This protein binds this small molecule.
Small molecule (SMILES): Nc1nc2c(ncn2[C@@H]2O[C@H](CO[P](=O)(O)O[P](=O)(O)NP(=O)(O)O)[C@@H](O)[C@H]2O)c(=O)[nH]1

Binding-site contacts:
Ligand atom O2G contacts residue MG1 of chain 1.E at 1.9 Å.
Ligand atom O6 contacts residue LYS152 of chain 1.A at 3.2 Å (salt-bridge).
Ligand atom N3B contacts residue GLY20 of chain 1.A at 3.0 Å (h-bond).
Ligand atom O2B contacts residue THR21 of chain 1.A at 3.3 Å (h-bond).
Ligand atom N7 contacts residue ASN122 of chain 1.A at 3.1 Å (h-bond).
Ligand atom O1B contacts residue MG1 of chain 1.E at 2.0 Å.
Ligand atom O6 contacts residue ASN122 of chain 1.A at 3.2 Å (h-bond).
Ligand atom O1B contacts residue LYS23 of chain 1.A at 3.5 Å (salt-bridge).
Ligand atom O3G contacts residue GLY68 of chain 1.A at 2.7 Å (h-bond).
Ligand atom N3B contacts residue MG1 of chain 1.E at 3.4 Å.
Ligand atom O2B contacts residue GLY22 of chain 1.A at 3.1 Å (h-bond).
Ligand atom O5' contacts residue THR25 of chain 1.A at 3.1 Å (h-bond).
Ligand atom O2' contacts residue LYS37 of chain 1.A at 3.1 Å (salt-bridge).
Ligand atom O4' contacts residue LYS123 of chain 1.A at 3.1 Å (salt-bridge).
Ligand atom O1A contacts residue TYR39 of chain 1.A at 3.2 Å.
Ligand atom N1 contacts residue LYS152 of chain 1.A at 3.5 Å.
Ligand atom O1G contacts residue TYR39 of chain 1.A at 2.7 Å (h-bond).
Ligand atom PA contacts residue THR25 of chain 1.A at 3.4 Å.
Ligand atom C6 contacts residue ASP125 of chain 1.A at 3.5 Å.
Ligand atom O2A contacts residue THR25 of chain 1.A at 2.7 Å (h-bond).
Ligand atom O3G contacts residue LYS23 of chain 1.A at 2.7 Å (salt-bridge).
Ligand atom O6 contacts residue ASP125 of chain 1.A at 3.3 Å (salt-bridge).
Ligand atom N1 contacts residue ASP125 of chain 1.A at 2.7 Å (salt-bridge).
Ligand atom O2B contacts residue LYS23 of chain 1.A at 2.7 Å (salt-bridge).
Ligand atom C2' contacts residue GLU36 of chain 1.A at 3.5 Å.
Ligand atom O2A contacts residue LYS23 of chain 1.A at 3.5 Å (salt-bridge).
Ligand atom N3B contacts residue TYR39 of chain 1.A at 3.3 Å.
Ligand atom O1B contacts residue THR24 of chain 1.A at 3.0 Å (h-bond).
Ligand atom O2' contacts residue GLU36 of chain 1.A at 2.6 Å (salt-bridge).
Ligand atom N2 contacts residue ASP125 of chain 1.A at 2.9 Å (salt-bridge).
Ligand atom O2A contacts residue GLY22 of chain 1.A at 3.3 Å.
Ligand atom O3' contacts residue LYS37 of chain 1.A at 2.6 Å (salt-bridge).
Ligand atom O6 contacts residue ALA151 of chain 1.A at 2.9 Å (h-bond).
Ligand atom PG contacts residue MG1 of chain 1.E at 3.1 Å.
Ligand atom O2G contacts residue THR42 of chain 1.A at 2.7 Å (h-bond).
Ligand atom PB contacts residue MG1 of chain 1.E at 3.2 Å.
Ligand atom O6 contacts residue SER150 of chain 1.A at 3.2 Å (h-bond).
Ligand atom O2A contacts residue THR24 of chain 1.A at 3.2 Å (h-bond).
Ligand atom C2' contacts residue THR25 of chain 1.A at 3.5 Å.
Ligand atom O3A contacts residue GLY22 of chain 1.A at 3.1 Å (h-bond).

Sequence of chain 1.A:
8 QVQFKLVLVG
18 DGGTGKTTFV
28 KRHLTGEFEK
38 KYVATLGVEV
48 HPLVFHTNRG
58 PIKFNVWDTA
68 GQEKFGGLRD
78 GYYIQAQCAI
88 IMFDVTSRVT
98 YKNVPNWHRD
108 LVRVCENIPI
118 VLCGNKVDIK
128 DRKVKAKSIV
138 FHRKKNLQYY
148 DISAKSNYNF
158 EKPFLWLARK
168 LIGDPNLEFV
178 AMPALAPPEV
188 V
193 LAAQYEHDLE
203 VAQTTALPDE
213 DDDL